Binding-site contacts:
Ligand atom O6P contacts residue HIS313 of chain 1.G at 2.8 Å (h-bond).
Ligand atom O2 contacts residue LYS161 of chain 1.G at 3.0 Å (salt-bridge).
Ligand atom O4P contacts residue ARG281 of chain 1.G at 3.0 Å (salt-bridge).
Ligand atom O4 contacts residue GLY366 of chain 1.G at 3.2 Å.
Ligand atom O2P contacts residue LYS161 of chain 1.G at 3.4 Å.
Ligand atom O3 contacts residue HIS280 of chain 1.G at 3.0 Å (h-bond).
Ligand atom O6 contacts residue MG1 of chain 1.P at 2.1 Å.
Ligand atom O6 contacts residue ASP189 of chain 1.G at 3.0 Å (salt-bridge).
Ligand atom C3 contacts residue MG1 of chain 1.P at 3.0 Å.
Ligand atom O6 contacts residue LYS163 of chain 1.G at 2.8 Å (salt-bridge).
Ligand atom O7 contacts residue LYS320 of chain 1.G at 2.9 Å (salt-bridge).
Ligand atom O3P contacts residue TRP59 of chain 2.A at 3.4 Å.
Ligand atom O3P contacts residue GLY367 of chain 1.G at 2.8 Å (h-bond).
Ligand atom O1 contacts residue LYS161 of chain 1.G at 3.2 Å (salt-bridge).
Ligand atom P1 contacts residue THR58 of chain 2.A at 3.5 Å.
Ligand atom O5 contacts residue LEU321 of chain 1.G at 3.4 Å.
Ligand atom O3 contacts residue KCX187 of chain 1.G at 2.5 Å (h-bond).
Ligand atom O3 contacts residue MG1 of chain 1.P at 2.2 Å.
Ligand atom C contacts residue LYS161 of chain 1.G at 3.5 Å.
Ligand atom O7 contacts residue GLU53 of chain 2.A at 3.4 Å (salt-bridge).
Ligand atom O2 contacts residue MG1 of chain 1.P at 2.3 Å.
Ligand atom O3P contacts residue GLY366 of chain 1.G at 3.3 Å.
Ligand atom O6 contacts residue LYS161 of chain 1.G at 3.4 Å (salt-bridge).
Ligand atom O5P contacts residue ARG281 of chain 1.G at 2.8 Å (salt-bridge).
Ligand atom C contacts residue MG1 of chain 1.P at 2.9 Å.
Ligand atom O4 contacts residue SER365 of chain 1.G at 3.0 Å (h-bond).
Ligand atom O3P contacts residue LYS320 of chain 1.G at 2.8 Å (salt-bridge).
Ligand atom O6 contacts residue ASN109 of chain 2.A at 3.1 Å (h-bond).
Ligand atom O3 contacts residue GLU190 of chain 1.G at 3.0 Å (salt-bridge).
Ligand atom O6P contacts residue SER365 of chain 1.G at 3.2 Å (h-bond).
Ligand atom O3 contacts residue ASN109 of chain 2.A at 3.5 Å (h-bond).
Ligand atom O1P contacts residue GLY389 of chain 1.G at 2.9 Å (h-bond).
Ligand atom O2 contacts residue KCX187 of chain 1.G at 3.3 Å (h-bond).
Ligand atom O2P contacts residue THR58 of chain 2.A at 2.6 Å (h-bond).
Ligand atom O2 contacts residue ASP189 of chain 1.G at 3.2 Å (salt-bridge).
Ligand atom O6 contacts residue GLU190 of chain 1.G at 3.2 Å (salt-bridge).
Ligand atom C2 contacts residue MG1 of chain 1.P at 2.8 Å.
Ligand atom O2 contacts residue THR159 of chain 1.G at 2.9 Å (h-bond).
Ligand atom O2P contacts residue GLY390 of chain 1.G at 2.7 Å (h-bond).
Ligand atom C3 contacts residue KCX187 of chain 1.G at 3.0 Å.

Sequence of chain 1.G:
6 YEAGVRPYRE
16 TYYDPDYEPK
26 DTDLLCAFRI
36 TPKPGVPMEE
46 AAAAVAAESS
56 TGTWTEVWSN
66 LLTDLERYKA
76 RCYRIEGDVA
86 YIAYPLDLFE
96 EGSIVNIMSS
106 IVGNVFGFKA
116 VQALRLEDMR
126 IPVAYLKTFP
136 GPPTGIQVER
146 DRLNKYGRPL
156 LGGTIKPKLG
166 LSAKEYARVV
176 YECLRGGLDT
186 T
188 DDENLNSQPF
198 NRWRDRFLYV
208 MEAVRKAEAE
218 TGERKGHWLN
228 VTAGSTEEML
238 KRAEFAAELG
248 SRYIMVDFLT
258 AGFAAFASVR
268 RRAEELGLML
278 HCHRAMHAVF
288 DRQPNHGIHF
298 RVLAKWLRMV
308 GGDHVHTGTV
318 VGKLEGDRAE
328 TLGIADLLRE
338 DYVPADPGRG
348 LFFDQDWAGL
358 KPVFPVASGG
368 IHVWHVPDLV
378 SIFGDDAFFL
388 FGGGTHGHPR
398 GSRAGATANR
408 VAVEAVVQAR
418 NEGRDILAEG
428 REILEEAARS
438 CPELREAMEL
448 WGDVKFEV

The protein below binds the small molecule below.
Small molecule (SMILES): O=C(O)[C@@](O)(COP(=O)(O)O)[C@H](O)[C@H](O)COP(=O)(O)O

Sequence of chain 2.A:
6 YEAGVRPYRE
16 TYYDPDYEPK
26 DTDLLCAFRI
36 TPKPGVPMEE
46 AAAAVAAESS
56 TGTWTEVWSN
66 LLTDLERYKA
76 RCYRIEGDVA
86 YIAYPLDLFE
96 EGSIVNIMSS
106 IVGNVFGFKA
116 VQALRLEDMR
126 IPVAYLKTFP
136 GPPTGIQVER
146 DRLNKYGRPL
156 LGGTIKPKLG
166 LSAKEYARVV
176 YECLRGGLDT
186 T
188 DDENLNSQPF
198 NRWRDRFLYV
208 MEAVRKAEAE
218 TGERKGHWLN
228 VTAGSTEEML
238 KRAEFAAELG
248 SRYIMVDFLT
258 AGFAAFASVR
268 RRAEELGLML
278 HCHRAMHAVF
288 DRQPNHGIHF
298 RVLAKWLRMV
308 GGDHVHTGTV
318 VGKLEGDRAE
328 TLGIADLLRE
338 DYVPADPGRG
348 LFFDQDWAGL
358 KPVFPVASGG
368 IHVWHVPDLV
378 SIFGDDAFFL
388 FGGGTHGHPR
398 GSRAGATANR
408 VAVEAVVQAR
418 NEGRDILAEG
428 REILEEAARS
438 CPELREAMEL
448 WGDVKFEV